Sequence of chain 1.A:
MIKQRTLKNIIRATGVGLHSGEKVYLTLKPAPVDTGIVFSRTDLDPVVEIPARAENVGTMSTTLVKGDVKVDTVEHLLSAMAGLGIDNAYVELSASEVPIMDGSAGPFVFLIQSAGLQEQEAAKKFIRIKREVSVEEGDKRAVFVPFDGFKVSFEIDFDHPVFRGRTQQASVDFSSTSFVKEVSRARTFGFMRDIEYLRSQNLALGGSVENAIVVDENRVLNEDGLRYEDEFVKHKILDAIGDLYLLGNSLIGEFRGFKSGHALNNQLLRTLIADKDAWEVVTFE

The small molecule below binds the protein below.
Small molecule (SMILES): N[C@H](CO)C(=O)Nc1cccc(OC(F)(F)F)c1

Binding-site contacts:
Ligand atom O10 contacts residue ZN1 of chain 1.D at 2.3 Å.
Ligand atom N16 contacts residue GLU77 of chain 1.A at 2.9 Å (salt-bridge).
Ligand atom C17 contacts residue MET62 of chain 1.A at 3.5 Å (hydrophobic).
Ligand atom N16 contacts residue ASP241 of chain 1.A at 3.0 Å (salt-bridge).
Ligand atom C06 contacts residue ALA214 of chain 1.A at 3.7 Å (hydrophobic).
Ligand atom O10 contacts residue HIS78 of chain 1.A at 3.0 Å (h-bond).
Ligand atom C04 contacts residue ASN213 of chain 1.A at 3.9 Å.
Ligand atom C01 contacts residue LEU18 of chain 1.A at 3.8 Å (hydrophobic).
Ligand atom C11 contacts residue ZN1 of chain 1.D at 2.9 Å.
Ligand atom O10 contacts residue HIS237 of chain 1.A at 2.9 Å (h-bond).
Ligand atom C03 contacts residue LEU18 of chain 1.A at 3.9 Å (hydrophobic).
Ligand atom O18 contacts residue THR190 of chain 1.A at 3.2 Å (h-bond).
Ligand atom C09 contacts residue THR190 of chain 1.A at 4.0 Å.
Ligand atom O10 contacts residue THR190 of chain 1.A at 3.7 Å.
Ligand atom C06 contacts residue ASN213 of chain 1.A at 3.3 Å.
Ligand atom O18 contacts residue ZN1 of chain 1.D at 2.9 Å.
Ligand atom F15 contacts residue ILE197 of chain 1.A at 3.3 Å.
Ligand atom F13 contacts residue ALA214 of chain 1.A at 3.6 Å.
Ligand atom C17 contacts residue HIS264 of chain 1.A at 3.9 Å.
Ligand atom C11 contacts residue GLU77 of chain 1.A at 3.7 Å.
Ligand atom C09 contacts residue ZN1 of chain 1.D at 3.0 Å.
Ligand atom O07 contacts residue GLY209 of chain 1.A at 3.9 Å.
Ligand atom O18 contacts residue HIS237 of chain 1.A at 3.1 Å.
Ligand atom C11 contacts residue MET62 of chain 1.A at 3.5 Å (hydrophobic).
Ligand atom C09 contacts residue HIS78 of chain 1.A at 3.9 Å.
Ligand atom C04 contacts residue THR190 of chain 1.A at 3.5 Å.
Ligand atom N16 contacts residue ZN1 of chain 1.D at 2.0 Å.
Ligand atom C05 contacts residue ASN213 of chain 1.A at 3.0 Å.
Ligand atom N16 contacts residue HIS78 of chain 1.A at 3.5 Å (h-bond).
Ligand atom N16 contacts residue HIS237 of chain 1.A at 3.8 Å.
Ligand atom C17 contacts residue ASP241 of chain 1.A at 3.4 Å.
Ligand atom C17 contacts residue ZN1 of chain 1.D at 3.5 Å.
Ligand atom C09 contacts residue HIS237 of chain 1.A at 3.9 Å.
Ligand atom C02 contacts residue LEU18 of chain 1.A at 3.6 Å (hydrophobic).
Ligand atom N08 contacts residue THR190 of chain 1.A at 3.9 Å.
Ligand atom O18 contacts residue ASP241 of chain 1.A at 2.6 Å (salt-bridge).
Ligand atom F13 contacts residue GLY192 of chain 1.A at 3.6 Å.
Ligand atom O07 contacts residue LEU18 of chain 1.A at 3.6 Å.
Ligand atom N16 contacts residue HIS264 of chain 1.A at 3.3 Å (h-bond).
Ligand atom C03 contacts residue THR190 of chain 1.A at 3.6 Å.